Sequence of chain 1.D:
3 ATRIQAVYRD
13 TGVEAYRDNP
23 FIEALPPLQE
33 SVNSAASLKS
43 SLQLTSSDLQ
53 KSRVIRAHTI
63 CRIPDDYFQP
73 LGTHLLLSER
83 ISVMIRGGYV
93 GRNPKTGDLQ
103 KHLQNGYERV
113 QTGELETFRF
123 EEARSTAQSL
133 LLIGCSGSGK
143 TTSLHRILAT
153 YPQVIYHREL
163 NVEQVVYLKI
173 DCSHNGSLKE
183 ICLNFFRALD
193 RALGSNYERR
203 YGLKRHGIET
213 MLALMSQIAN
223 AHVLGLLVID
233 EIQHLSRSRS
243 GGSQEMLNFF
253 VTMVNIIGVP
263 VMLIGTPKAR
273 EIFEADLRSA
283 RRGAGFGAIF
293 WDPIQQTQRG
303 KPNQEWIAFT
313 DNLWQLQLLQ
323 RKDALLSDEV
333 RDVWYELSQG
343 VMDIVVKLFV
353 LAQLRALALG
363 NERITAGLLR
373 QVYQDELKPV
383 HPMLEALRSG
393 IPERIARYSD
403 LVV

Sequence of chain 1.E:
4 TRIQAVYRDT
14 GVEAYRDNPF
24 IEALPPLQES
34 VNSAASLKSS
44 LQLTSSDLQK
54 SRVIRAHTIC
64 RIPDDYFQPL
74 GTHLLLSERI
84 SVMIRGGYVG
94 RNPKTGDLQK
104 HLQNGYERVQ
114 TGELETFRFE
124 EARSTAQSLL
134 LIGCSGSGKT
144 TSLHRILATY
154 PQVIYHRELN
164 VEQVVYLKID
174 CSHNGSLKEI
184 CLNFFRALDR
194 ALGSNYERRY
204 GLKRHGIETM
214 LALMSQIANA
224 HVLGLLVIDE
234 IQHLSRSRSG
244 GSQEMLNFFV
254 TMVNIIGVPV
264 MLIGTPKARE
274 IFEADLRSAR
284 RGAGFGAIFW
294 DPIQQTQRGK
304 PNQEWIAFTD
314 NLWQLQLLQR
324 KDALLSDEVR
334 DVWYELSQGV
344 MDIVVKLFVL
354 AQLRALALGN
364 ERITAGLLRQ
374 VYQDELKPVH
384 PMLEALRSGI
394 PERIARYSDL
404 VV

A protein and the small-molecule ligand that binds it are described below.
Small molecule (SMILES): Nc1ncnc2c1ncn2[C@@H]1O[C@H](CO[P](=O)(O)O[P](=O)(O)NP(=O)(O)O)[C@@H](O)[C@H]1O

Binding-site contacts:
Ligand atom O2A contacts residue THR143 of chain 1.E at 3.9 Å.
Ligand atom O1A contacts residue GLY141 of chain 1.E at 3.3 Å.
Ligand atom O1G contacts residue LYS142 of chain 1.E at 2.8 Å (salt-bridge).
Ligand atom O3A contacts residue GLY141 of chain 1.E at 3.7 Å.
Ligand atom C2 contacts residue PHE70 of chain 1.E at 3.8 Å (hydrophobic).
Ligand atom N7 contacts residue GLY141 of chain 1.E at 3.8 Å.
Ligand atom O2B contacts residue THR143 of chain 1.E at 3.2 Å (h-bond).
Ligand atom O3G contacts residue MG1 of chain 1.Q at 2.2 Å.
Ligand atom C8 contacts residue MET344 of chain 1.E at 3.8 Å (hydrophobic).
Ligand atom N1 contacts residue PHE311 of chain 1.E at 3.9 Å.
Ligand atom N3 contacts residue TYR69 of chain 1.E at 3.6 Å (h-bond).
Ligand atom N3B contacts residue GLY139 of chain 1.E at 3.5 Å (h-bond).
Ligand atom O1A contacts residue THR144 of chain 1.E at 3.2 Å.
Ligand atom O3G contacts residue ARG284 of chain 1.D at 3.9 Å.
Ligand atom N3B contacts residue SER138 of chain 1.E at 3.7 Å.
Ligand atom O2' contacts residue PRO66 of chain 1.E at 2.7 Å (h-bond).
Ligand atom C4' contacts residue ASP345 of chain 1.E at 3.8 Å.
Ligand atom C8 contacts residue GLY141 of chain 1.E at 3.4 Å.
Ligand atom O1B contacts residue GLY141 of chain 1.E at 3.9 Å.
Ligand atom C4' contacts residue ARG283 of chain 1.D at 3.8 Å.
Ligand atom N1 contacts residue PHE70 of chain 1.E at 3.7 Å.
Ligand atom O1A contacts residue THR143 of chain 1.E at 3.4 Å (h-bond).
Ligand atom N6 contacts residue MET344 of chain 1.E at 3.9 Å.
Ligand atom O2B contacts residue MG1 of chain 1.Q at 2.6 Å.
Ligand atom C2 contacts residue TYR69 of chain 1.E at 3.4 Å (hydrophobic).
Ligand atom C5' contacts residue GLY141 of chain 1.E at 3.8 Å.
Ligand atom O3A contacts residue GLY139 of chain 1.E at 3.9 Å.
Ligand atom PG contacts residue MG1 of chain 1.Q at 3.7 Å.
Ligand atom O1A contacts residue LYS142 of chain 1.E at 3.5 Å (salt-bridge).
Ligand atom C5' contacts residue ARG283 of chain 1.D at 3.8 Å.
Ligand atom N3B contacts residue ARG283 of chain 1.D at 3.3 Å (salt-bridge).
Ligand atom O5' contacts residue THR144 of chain 1.E at 3.9 Å.
Ligand atom O1B contacts residue LYS142 of chain 1.E at 3.0 Å (salt-bridge).
Ligand atom O5' contacts residue ARG283 of chain 1.D at 3.6 Å.
Ligand atom N7 contacts residue MET344 of chain 1.E at 3.8 Å.
Ligand atom O4' contacts residue ASP345 of chain 1.E at 3.6 Å.
Ligand atom N6 contacts residue GLN71 of chain 1.E at 3.0 Å (h-bond).
Ligand atom O2G contacts residue SER138 of chain 1.E at 3.3 Å (h-bond).
Ligand atom N1 contacts residue GLN71 of chain 1.E at 3.2 Å (h-bond).
Ligand atom O2G contacts residue ARG280 of chain 1.D at 3.5 Å.